Binding-site contacts:
Ligand atom C24 contacts residue LEU615 of chain 1.B at 4.2 Å (hydrophobic).
Ligand atom C14 contacts residue PHE608 of chain 1.B at 4.1 Å (hydrophobic).
Ligand atom C15 contacts residue LEU615 of chain 1.B at 4.2 Å (hydrophobic).
Ligand atom C10 contacts residue PHE608 of chain 1.B at 4.4 Å (hydrophobic).
Ligand atom C27 contacts residue ILE779 of chain 1.B at 4.3 Å (hydrophobic).
Ligand atom C8 contacts residue PHE608 of chain 1.B at 4.3 Å (hydrophobic).
Ligand atom C17 contacts residue ILE410 of chain 1.B at 4.3 Å (hydrophobic).
Ligand atom O1 contacts residue VAL604 of chain 1.B at 4.2 Å.
Ligand atom C27 contacts residue PHE414 of chain 1.B at 4.0 Å (hydrophobic).
Ligand atom C9 contacts residue PHE608 of chain 1.B at 3.8 Å (hydrophobic).
Ligand atom C24 contacts residue ILE614 of chain 1.B at 4.0 Å (hydrophobic).
Ligand atom C25 contacts residue ILE783 of chain 1.B at 4.4 Å (hydrophobic).
Ligand atom C3 contacts residue PHE608 of chain 1.B at 4.1 Å (hydrophobic).
Ligand atom C26 contacts residue LEU615 of chain 1.B at 3.5 Å (hydrophobic).
Ligand atom C6 contacts residue PHE608 of chain 1.B at 4.1 Å (hydrophobic).
Ligand atom C21 contacts residue ILE410 of chain 1.B at 4.1 Å (hydrophobic).
Ligand atom C17 contacts residue PRO611 of chain 1.B at 4.3 Å (hydrophobic).
Ligand atom C16 contacts residue PRO611 of chain 1.B at 3.9 Å (hydrophobic).
Ligand atom C6 contacts residue VAL604 of chain 1.B at 4.3 Å (hydrophobic).
Ligand atom C12 contacts residue ILE410 of chain 1.B at 3.9 Å (hydrophobic).
Ligand atom C1 contacts residue PHE608 of chain 1.B at 3.8 Å (hydrophobic).
Ligand atom C15 contacts residue ILE612 of chain 1.B at 4.1 Å (hydrophobic).
Ligand atom C5 contacts residue PHE608 of chain 1.B at 4.2 Å (hydrophobic).
Ligand atom C27 contacts residue ILE783 of chain 1.B at 3.8 Å (hydrophobic).
Ligand atom C26 contacts residue VAL618 of chain 1.B at 4.0 Å (hydrophobic).
Ligand atom C25 contacts residue ILE614 of chain 1.B at 4.2 Å (hydrophobic).
Ligand atom C16 contacts residue ILE612 of chain 1.B at 4.3 Å (hydrophobic).
Ligand atom C12 contacts residue PHE608 of chain 1.B at 4.3 Å (hydrophobic).
Ligand atom C7 contacts residue PHE608 of chain 1.B at 4.0 Å (hydrophobic).
Ligand atom C5 contacts residue VAL604 of chain 1.B at 4.5 Å (hydrophobic).
Ligand atom C24 contacts residue PRO611 of chain 1.B at 4.5 Å (hydrophobic).
Ligand atom C3 contacts residue VAL604 of chain 1.B at 4.2 Å (hydrophobic).
Ligand atom C22 contacts residue PRO611 of chain 1.B at 4.0 Å (hydrophobic).
Ligand atom C11 contacts residue PHE608 of chain 1.B at 4.3 Å (hydrophobic).
Ligand atom C4 contacts residue VAL604 of chain 1.B at 3.8 Å (hydrophobic).
Ligand atom C22 contacts residue LEU615 of chain 1.B at 4.5 Å (hydrophobic).
Ligand atom C16 contacts residue LEU615 of chain 1.B at 3.8 Å (hydrophobic).
Ligand atom C22 contacts residue ILE410 of chain 1.B at 4.1 Å (hydrophobic).

The protein below binds the small molecule below.
Small molecule (SMILES): CC(C)CCC[C@@H](C)[C@H]1CC[C@H]2[C@@H]3CC=C4C[C@@H](O)CC[C@]4(C)[C@H]3CC[C@]12C

Sequence of chain 1.B:
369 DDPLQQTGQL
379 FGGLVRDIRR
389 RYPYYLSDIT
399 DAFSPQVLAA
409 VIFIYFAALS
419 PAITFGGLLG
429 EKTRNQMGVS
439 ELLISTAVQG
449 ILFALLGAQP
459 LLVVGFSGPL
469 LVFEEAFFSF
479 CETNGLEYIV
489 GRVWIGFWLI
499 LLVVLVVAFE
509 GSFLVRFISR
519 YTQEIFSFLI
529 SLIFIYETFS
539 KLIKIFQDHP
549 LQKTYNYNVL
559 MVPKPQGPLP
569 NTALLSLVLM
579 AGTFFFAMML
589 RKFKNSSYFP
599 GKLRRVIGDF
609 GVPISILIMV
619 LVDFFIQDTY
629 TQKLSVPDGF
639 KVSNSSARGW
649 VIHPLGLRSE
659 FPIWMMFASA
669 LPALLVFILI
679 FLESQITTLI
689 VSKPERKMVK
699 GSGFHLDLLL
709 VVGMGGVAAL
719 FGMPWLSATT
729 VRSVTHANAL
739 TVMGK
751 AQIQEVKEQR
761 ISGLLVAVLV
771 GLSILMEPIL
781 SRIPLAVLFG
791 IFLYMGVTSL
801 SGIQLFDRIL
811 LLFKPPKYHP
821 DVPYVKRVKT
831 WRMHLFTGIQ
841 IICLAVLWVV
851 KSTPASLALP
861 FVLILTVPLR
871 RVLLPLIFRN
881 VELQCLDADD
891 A